Binding-site contacts:
Ligand atom C1 contacts residue ASN717 of chain 1.A at 1.4 Å.
Ligand atom C3 contacts residue ASN717 of chain 1.A at 3.8 Å.
Ligand atom O7 contacts residue ASN717 of chain 1.A at 3.8 Å.
Ligand atom O7 contacts residue LEU922 of chain 1.A at 4.3 Å.
Ligand atom C1 contacts residue GLN1071 of chain 1.A at 4.4 Å.
Ligand atom C5 contacts residue ASN717 of chain 1.A at 3.8 Å.
Ligand atom N2 contacts residue ASN717 of chain 1.A at 2.9 Å (h-bond).
Ligand atom O5 contacts residue GLN1071 of chain 1.A at 4.3 Å.
Ligand atom C7 contacts residue ASN717 of chain 1.A at 3.6 Å.
Ligand atom C4 contacts residue ASN717 of chain 1.A at 4.2 Å.
Ligand atom C2 contacts residue ASN717 of chain 1.A at 2.4 Å.
Ligand atom O5 contacts residue ASN717 of chain 1.A at 2.4 Å (h-bond).

This small molecule binds to this protein.
Small molecule (SMILES): CC(=O)N[C@@H]1[C@@H](O)[C@H](O)[C@@H](CO)O[C@H]1O

Sequence of chain 1.A:
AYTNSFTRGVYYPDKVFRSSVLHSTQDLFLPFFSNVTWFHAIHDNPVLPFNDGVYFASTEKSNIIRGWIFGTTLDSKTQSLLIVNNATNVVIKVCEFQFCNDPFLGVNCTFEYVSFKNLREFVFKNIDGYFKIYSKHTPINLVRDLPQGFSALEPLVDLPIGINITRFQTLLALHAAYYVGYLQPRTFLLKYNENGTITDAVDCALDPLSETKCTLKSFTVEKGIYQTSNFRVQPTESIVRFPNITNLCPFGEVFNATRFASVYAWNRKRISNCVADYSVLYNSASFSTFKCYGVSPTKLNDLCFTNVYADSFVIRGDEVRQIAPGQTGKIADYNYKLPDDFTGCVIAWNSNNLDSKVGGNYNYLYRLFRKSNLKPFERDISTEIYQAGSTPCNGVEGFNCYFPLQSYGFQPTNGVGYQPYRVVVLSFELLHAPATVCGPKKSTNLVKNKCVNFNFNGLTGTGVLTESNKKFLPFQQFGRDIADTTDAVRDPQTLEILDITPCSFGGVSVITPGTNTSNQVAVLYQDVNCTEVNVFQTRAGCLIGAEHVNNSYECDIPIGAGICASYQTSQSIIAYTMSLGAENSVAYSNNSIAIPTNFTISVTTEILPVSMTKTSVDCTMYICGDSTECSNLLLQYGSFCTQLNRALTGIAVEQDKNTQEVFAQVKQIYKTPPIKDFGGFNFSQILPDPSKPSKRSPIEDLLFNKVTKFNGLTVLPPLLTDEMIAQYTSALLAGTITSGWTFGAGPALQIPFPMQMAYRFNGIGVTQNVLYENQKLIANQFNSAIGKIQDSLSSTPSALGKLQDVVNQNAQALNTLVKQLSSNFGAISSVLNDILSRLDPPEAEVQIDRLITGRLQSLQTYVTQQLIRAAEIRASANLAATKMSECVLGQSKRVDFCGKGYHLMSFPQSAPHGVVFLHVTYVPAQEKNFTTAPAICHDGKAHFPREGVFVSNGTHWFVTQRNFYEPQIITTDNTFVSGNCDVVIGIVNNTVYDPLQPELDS